Sequence of chain 1.A:
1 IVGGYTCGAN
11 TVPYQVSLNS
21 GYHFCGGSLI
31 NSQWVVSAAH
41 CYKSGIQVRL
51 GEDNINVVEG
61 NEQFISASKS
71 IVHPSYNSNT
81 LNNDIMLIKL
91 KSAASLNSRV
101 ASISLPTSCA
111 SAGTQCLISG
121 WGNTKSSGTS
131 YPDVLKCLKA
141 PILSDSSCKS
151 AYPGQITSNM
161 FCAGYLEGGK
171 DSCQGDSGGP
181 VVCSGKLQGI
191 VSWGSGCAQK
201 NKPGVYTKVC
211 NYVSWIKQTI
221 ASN

A protein and the small-molecule ligand that binds it are described below.
Small molecule (SMILES): N=C(N)c1ccc(CNC(=O)[C@@H]2CCCN2C(=O)CNC2CCCC2)cc1

Binding-site contacts:
Ligand atom C27 contacts residue SER172 of chain 1.A at 3.8 Å.
Ligand atom C28 contacts residue TRP193 of chain 1.A at 3.7 Å (hydrophobic).
Ligand atom C18 contacts residue ASN79 of chain 1.A at 3.6 Å.
Ligand atom C21 contacts residue TRP193 of chain 1.A at 3.6 Å (hydrophobic).
Ligand atom C19 contacts residue THR80 of chain 1.A at 3.2 Å.
Ligand atom C27 contacts residue CYS173 of chain 1.A at 3.8 Å (hydrophobic).
Ligand atom N48 contacts residue TRP193 of chain 1.A at 3.6 Å.
Ligand atom O32 contacts residue TRP193 of chain 1.A at 3.4 Å.
Ligand atom N49 contacts residue CYS197 of chain 1.A at 3.5 Å.
Ligand atom N48 contacts residue SER172 of chain 1.A at 3.2 Å (h-bond).
Ligand atom C29 contacts residue GLY194 of chain 1.A at 3.4 Å.
Ligand atom O22 contacts residue GLN174 of chain 1.A at 3.2 Å (h-bond).
Ligand atom N48 contacts residue ASP171 of chain 1.A at 2.8 Å (salt-bridge).
Ligand atom C26 contacts residue CYS173 of chain 1.A at 3.7 Å (hydrophobic).
Ligand atom N23 contacts residue SER177 of chain 1.A at 3.7 Å.
Ligand atom C24 contacts residue GLN174 of chain 1.A at 3.7 Å.
Ligand atom C31 contacts residue GLY196 of chain 1.A at 3.8 Å.
Ligand atom C2 contacts residue SER192 of chain 1.A at 3.6 Å.
Ligand atom C29 contacts residue GLY196 of chain 1.A at 3.7 Å.
Ligand atom C31 contacts residue ASP171 of chain 1.A at 3.6 Å.
Ligand atom C24 contacts residue SER192 of chain 1.A at 3.8 Å.
Ligand atom N23 contacts residue SER192 of chain 1.A at 3.0 Å (h-bond).
Ligand atom C7 contacts residue SER192 of chain 1.A at 3.7 Å.
Ligand atom C29 contacts residue TRP193 of chain 1.A at 3.6 Å (hydrophobic).
Ligand atom N49 contacts residue GLY196 of chain 1.A at 2.8 Å (h-bond).
Ligand atom C20 contacts residue THR80 of chain 1.A at 3.8 Å.
Ligand atom N49 contacts residue ASP171 of chain 1.A at 2.9 Å (salt-bridge).
Ligand atom C25 contacts residue GLN174 of chain 1.A at 3.9 Å.
Ligand atom C24 contacts residue SER177 of chain 1.A at 3.4 Å.
Ligand atom C2 contacts residue LEU81 of chain 1.A at 3.7 Å (hydrophobic).
Ligand atom C30 contacts residue GLN174 of chain 1.A at 3.5 Å.
Ligand atom C30 contacts residue GLY194 of chain 1.A at 3.8 Å.
Ligand atom N49 contacts residue SER172 of chain 1.A at 3.3 Å (h-bond).
Ligand atom C3 contacts residue HIS40 of chain 1.A at 3.5 Å.
Ligand atom C31 contacts residue TRP193 of chain 1.A at 3.8 Å (hydrophobic).
Ligand atom C31 contacts residue SER172 of chain 1.A at 3.2 Å.
Ligand atom C19 contacts residue LEU81 of chain 1.A at 3.4 Å (hydrophobic).
Ligand atom C19 contacts residue ASN79 of chain 1.A at 3.5 Å.
Ligand atom N48 contacts residue GLY204 of chain 1.A at 3.4 Å.
Ligand atom C18 contacts residue LEU81 of chain 1.A at 3.5 Å (hydrophobic).